Binding-site contacts:
Ligand atom C5 contacts residue NAG1 of chain 1.Z at 3.5 Å.
Ligand atom C6 contacts residue NAG1 of chain 1.Z at 3.2 Å.
Ligand atom O3 contacts residue NAG1 of chain 1.Z at 3.3 Å.
Ligand atom C3 contacts residue NAG1 of chain 1.Z at 3.5 Å.
Ligand atom O4 contacts residue NAG1 of chain 1.Z at 1.4 Å.
Ligand atom O6 contacts residue NAG1 of chain 1.Z at 2.3 Å (h-bond).
Ligand atom C4 contacts residue NAG1 of chain 1.Z at 2.7 Å.

A small-molecule ligand and the protein it binds are described below.
Small molecule (SMILES): CC(=O)N[C@@H]1[C@@H](O)[C@H](O)[C@@H](CO)O[C@H]1O